Sequence of chain 2.C:
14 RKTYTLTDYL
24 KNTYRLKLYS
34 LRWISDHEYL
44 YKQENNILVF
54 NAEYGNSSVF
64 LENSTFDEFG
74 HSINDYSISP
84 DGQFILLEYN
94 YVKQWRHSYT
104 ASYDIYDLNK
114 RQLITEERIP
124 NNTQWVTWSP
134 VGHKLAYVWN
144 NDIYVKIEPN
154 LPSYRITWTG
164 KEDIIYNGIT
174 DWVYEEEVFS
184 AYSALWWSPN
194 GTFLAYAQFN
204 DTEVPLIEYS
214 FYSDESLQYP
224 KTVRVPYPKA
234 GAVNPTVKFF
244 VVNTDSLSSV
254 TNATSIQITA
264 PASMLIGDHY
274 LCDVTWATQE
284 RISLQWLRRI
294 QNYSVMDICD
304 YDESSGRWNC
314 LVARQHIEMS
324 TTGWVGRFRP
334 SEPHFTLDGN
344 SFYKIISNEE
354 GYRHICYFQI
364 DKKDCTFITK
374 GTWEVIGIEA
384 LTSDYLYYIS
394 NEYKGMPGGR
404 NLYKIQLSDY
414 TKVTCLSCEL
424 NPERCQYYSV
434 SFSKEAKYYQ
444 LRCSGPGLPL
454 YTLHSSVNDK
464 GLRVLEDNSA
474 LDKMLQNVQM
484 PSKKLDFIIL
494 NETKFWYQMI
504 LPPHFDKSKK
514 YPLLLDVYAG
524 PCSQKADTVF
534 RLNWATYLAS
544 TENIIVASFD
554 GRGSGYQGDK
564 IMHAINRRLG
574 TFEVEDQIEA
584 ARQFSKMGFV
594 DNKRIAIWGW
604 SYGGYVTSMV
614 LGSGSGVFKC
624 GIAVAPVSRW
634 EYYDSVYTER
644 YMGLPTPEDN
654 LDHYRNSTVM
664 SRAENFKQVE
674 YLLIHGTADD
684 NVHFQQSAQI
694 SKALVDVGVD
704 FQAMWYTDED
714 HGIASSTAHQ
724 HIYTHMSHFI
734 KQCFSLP

Binding-site contacts:
Ligand atom C7 contacts residue ILE168 of chain 2.C at 4.2 Å (hydrophobic).
Ligand atom O6 contacts residue GLU206 of chain 2.C at 2.8 Å (salt-bridge).
Ligand atom O7 contacts residue GLN201 of chain 2.C at 4.3 Å.
Ligand atom O5 contacts residue THR205 of chain 2.C at 3.8 Å.
Ligand atom C5 contacts residue THR205 of chain 2.C at 3.9 Å.
Ligand atom C8 contacts residue ILE168 of chain 2.C at 4.0 Å (hydrophobic).
Ligand atom C8 contacts residue GLU206 of chain 2.C at 3.7 Å.
Ligand atom O5 contacts residue ASN203 of chain 2.C at 2.4 Å (h-bond).
Ligand atom O7 contacts residue THR205 of chain 2.C at 4.0 Å.
Ligand atom O6 contacts residue THR205 of chain 2.C at 3.9 Å.
Ligand atom C1 contacts residue ASN203 of chain 2.C at 1.5 Å.
Ligand atom C5 contacts residue ASN203 of chain 2.C at 3.7 Å.
Ligand atom C6 contacts residue GLU206 of chain 2.C at 3.6 Å.
Ligand atom C7 contacts residue ASN203 of chain 2.C at 3.2 Å.
Ligand atom O7 contacts residue ASN203 of chain 2.C at 3.0 Å (h-bond).
Ligand atom C4 contacts residue ASN203 of chain 2.C at 4.3 Å.
Ligand atom C6 contacts residue THR205 of chain 2.C at 4.5 Å.
Ligand atom O7 contacts residue LYS241 of chain 2.C at 3.9 Å.
Ligand atom N2 contacts residue ASN203 of chain 2.C at 2.9 Å (h-bond).
Ligand atom C3 contacts residue ASN203 of chain 2.C at 3.8 Å.
Ligand atom C2 contacts residue ASN203 of chain 2.C at 2.5 Å.
Ligand atom C8 contacts residue GLN201 of chain 2.C at 3.9 Å.
Ligand atom N2 contacts residue ILE168 of chain 2.C at 3.9 Å.
Ligand atom C8 contacts residue ASN203 of chain 2.C at 4.5 Å.
Ligand atom C1 contacts residue THR205 of chain 2.C at 3.5 Å.

This small molecule binds to this protein.
Small molecule (SMILES): CC(=O)N[C@H]1[C@H](O[C@H]2[C@H](O)[C@@H](NC(C)=O)CO[C@@H]2CO)O[C@H](CO)[C@@H](O)[C@@H]1O